Sequence of chain 1.C:
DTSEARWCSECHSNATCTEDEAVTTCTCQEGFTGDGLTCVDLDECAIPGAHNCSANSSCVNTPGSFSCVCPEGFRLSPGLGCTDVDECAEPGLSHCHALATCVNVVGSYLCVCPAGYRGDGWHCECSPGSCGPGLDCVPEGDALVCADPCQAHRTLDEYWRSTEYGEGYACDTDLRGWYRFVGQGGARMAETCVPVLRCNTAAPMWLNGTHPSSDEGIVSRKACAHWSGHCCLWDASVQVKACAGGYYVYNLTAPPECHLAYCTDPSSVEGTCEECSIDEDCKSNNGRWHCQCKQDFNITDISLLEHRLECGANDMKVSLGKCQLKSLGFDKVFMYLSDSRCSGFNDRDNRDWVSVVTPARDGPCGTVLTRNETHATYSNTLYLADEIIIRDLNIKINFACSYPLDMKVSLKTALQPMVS

The protein below binds the small molecule below.
Small molecule (SMILES): CC(=O)N[C@H]1[C@H](O[C@H]2[C@H](O)[C@@H](NC(C)=O)CO[C@@H]2CO[C@@H]2O[C@@H](C)[C@@H](O)[C@@H](O)[C@@H]2O)O[C@H](CO)[C@@H](O[C@@H]2O[C@H](CO)[C@@H](O)[C@H](O)[C@@H]2O)[C@@H]1O

Binding-site contacts:
Ligand atom C2 contacts residue GLN319 of chain 1.C at 4.2 Å.
Ligand atom C5 contacts residue ASN322 of chain 1.C at 3.7 Å.
Ligand atom C7 contacts residue GLN316 of chain 1.C at 3.3 Å.
Ligand atom C4 contacts residue ASN322 of chain 1.C at 4.2 Å.
Ligand atom C1 contacts residue ASN322 of chain 1.C at 1.5 Å.
Ligand atom O7 contacts residue LYS318 of chain 1.C at 4.3 Å.
Ligand atom C2 contacts residue ASN322 of chain 1.C at 2.5 Å.
Ligand atom N2 contacts residue ASN322 of chain 1.C at 2.9 Å (h-bond).
Ligand atom C8 contacts residue GLN316 of chain 1.C at 3.7 Å.
Ligand atom N2 contacts residue GLN316 of chain 1.C at 3.5 Å (h-bond).
Ligand atom C8 contacts residue SER351 of chain 1.C at 4.0 Å.
Ligand atom C3 contacts residue GLN316 of chain 1.C at 3.9 Å.
Ligand atom O3 contacts residue GLN319 of chain 1.C at 3.6 Å (h-bond).
Ligand atom C3 contacts residue ASN322 of chain 1.C at 3.8 Å.
Ligand atom O7 contacts residue GLN316 of chain 1.C at 2.8 Å (h-bond).
Ligand atom C7 contacts residue PHE321 of chain 1.C at 4.0 Å (hydrophobic).
Ligand atom O2 contacts residue GLN319 of chain 1.C at 3.2 Å (h-bond).
Ligand atom C2 contacts residue GLN316 of chain 1.C at 3.9 Å.
Ligand atom O7 contacts residue ASN322 of chain 1.C at 3.4 Å.
Ligand atom O2 contacts residue ASN322 of chain 1.C at 3.1 Å (h-bond).
Ligand atom C7 contacts residue ASN322 of chain 1.C at 3.4 Å.
Ligand atom O7 contacts residue PHE321 of chain 1.C at 4.2 Å.
Ligand atom C2 contacts residue ASN322 of chain 1.C at 4.4 Å.
Ligand atom O3 contacts residue GLN316 of chain 1.C at 2.7 Å (h-bond).
Ligand atom O7 contacts residue CYS317 of chain 1.C at 3.9 Å.
Ligand atom O5 contacts residue ASN322 of chain 1.C at 2.4 Å (h-bond).
Ligand atom C3 contacts residue GLN319 of chain 1.C at 4.4 Å.
Ligand atom C8 contacts residue ASN322 of chain 1.C at 4.3 Å.
Ligand atom C8 contacts residue PHE321 of chain 1.C at 3.7 Å (hydrophobic).